Binding-site contacts:
Ligand atom C7 contacts residue ASN276 of chain 1.B at 3.9 Å.
Ligand atom C5 contacts residue ASN276 of chain 1.B at 3.7 Å.
Ligand atom C1 contacts residue ASN276 of chain 1.B at 1.4 Å.
Ligand atom O6 contacts residue VAL334 of chain 1.B at 3.8 Å.
Ligand atom N2 contacts residue LYS275 of chain 1.B at 4.2 Å.
Ligand atom C3 contacts residue ASN276 of chain 1.B at 3.8 Å.
Ligand atom O7 contacts residue ASN276 of chain 1.B at 4.4 Å.
Ligand atom C6 contacts residue VAL334 of chain 1.B at 4.3 Å (hydrophobic).
Ligand atom N2 contacts residue ASN276 of chain 1.B at 2.9 Å (h-bond).
Ligand atom C8 contacts residue LYS275 of chain 1.B at 4.1 Å.
Ligand atom O5 contacts residue ALA279 of chain 1.B at 4.0 Å.
Ligand atom C6 contacts residue ALA279 of chain 1.B at 4.0 Å (hydrophobic).
Ligand atom C2 contacts residue ASN276 of chain 1.B at 2.5 Å.
Ligand atom O5 contacts residue ASN276 of chain 1.B at 2.4 Å (h-bond).
Ligand atom C4 contacts residue ASN276 of chain 1.B at 4.2 Å.
Ligand atom C1 contacts residue ALA279 of chain 1.B at 4.5 Å (hydrophobic).
Ligand atom C5 contacts residue ALA279 of chain 1.B at 3.8 Å (hydrophobic).

A small-molecule ligand and the protein it binds are described below.
Small molecule (SMILES): CC(=O)N[C@@H]1[C@@H](O)[C@H](O)[C@@H](CO)O[C@H]1O

Sequence of chain 1.B:
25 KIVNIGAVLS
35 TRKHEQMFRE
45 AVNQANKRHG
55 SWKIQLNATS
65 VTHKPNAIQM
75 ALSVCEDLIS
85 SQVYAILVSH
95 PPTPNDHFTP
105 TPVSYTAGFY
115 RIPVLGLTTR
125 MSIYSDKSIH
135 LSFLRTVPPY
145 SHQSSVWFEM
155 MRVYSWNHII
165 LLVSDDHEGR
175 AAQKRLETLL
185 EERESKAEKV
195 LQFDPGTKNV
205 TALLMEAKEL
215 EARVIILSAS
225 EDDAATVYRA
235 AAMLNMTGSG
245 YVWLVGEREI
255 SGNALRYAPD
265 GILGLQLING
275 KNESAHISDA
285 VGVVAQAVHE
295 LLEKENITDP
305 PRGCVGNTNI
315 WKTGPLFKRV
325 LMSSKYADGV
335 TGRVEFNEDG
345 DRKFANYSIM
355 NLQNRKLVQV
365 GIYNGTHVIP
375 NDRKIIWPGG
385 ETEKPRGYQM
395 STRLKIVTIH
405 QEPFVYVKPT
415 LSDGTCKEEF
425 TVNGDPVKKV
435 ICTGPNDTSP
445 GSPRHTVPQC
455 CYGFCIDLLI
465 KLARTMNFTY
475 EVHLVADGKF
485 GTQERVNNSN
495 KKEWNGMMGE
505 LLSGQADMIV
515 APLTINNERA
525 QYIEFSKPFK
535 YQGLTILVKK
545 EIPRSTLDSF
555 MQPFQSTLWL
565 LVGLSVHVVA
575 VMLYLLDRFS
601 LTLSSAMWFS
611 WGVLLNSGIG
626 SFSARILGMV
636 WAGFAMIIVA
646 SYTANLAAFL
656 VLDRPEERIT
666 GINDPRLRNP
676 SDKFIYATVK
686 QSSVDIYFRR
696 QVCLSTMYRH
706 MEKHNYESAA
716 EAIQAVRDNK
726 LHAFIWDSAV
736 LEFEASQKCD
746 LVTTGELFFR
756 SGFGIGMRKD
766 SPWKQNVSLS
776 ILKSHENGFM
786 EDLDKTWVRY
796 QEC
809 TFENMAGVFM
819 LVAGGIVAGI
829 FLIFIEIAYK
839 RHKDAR